Binding-site contacts:
Ligand atom C7 contacts residue TYR95 of chain 1.A at 4.0 Å (hydrophobic).
Ligand atom C10 contacts residue TYR95 of chain 1.A at 3.6 Å (hydrophobic).
Ligand atom N4 contacts residue VAL38 of chain 1.A at 3.5 Å.
Ligand atom O contacts residue VAL38 of chain 1.A at 3.7 Å.
Ligand atom C9 contacts residue ASN89 of chain 1.A at 3.9 Å.
Ligand atom C contacts residue PHE36 of chain 1.A at 3.5 Å (hydrophobic).
Ligand atom BR contacts residue TYR95 of chain 1.A at 3.8 Å.
Ligand atom N4 contacts residue PHE33 of chain 1.A at 2.9 Å (h-bond).
Ligand atom C5 contacts residue PHE33 of chain 1.A at 3.9 Å (hydrophobic).
Ligand atom N3 contacts residue VAL38 of chain 1.A at 3.8 Å.
Ligand atom C3 contacts residue PHE33 of chain 1.A at 3.7 Å (hydrophobic).
Ligand atom C2 contacts residue PHE36 of chain 1.A at 4.0 Å (hydrophobic).
Ligand atom C2 contacts residue ILE42 of chain 1.A at 4.0 Å (hydrophobic).
Ligand atom C5 contacts residue ILE42 of chain 1.A at 3.5 Å (hydrophobic).
Ligand atom C1 contacts residue ILE42 of chain 1.A at 3.7 Å (hydrophobic).
Ligand atom C11 contacts residue VAL38 of chain 1.A at 3.6 Å (hydrophobic).
Ligand atom C contacts residue VAL38 of chain 1.A at 3.9 Å (hydrophobic).
Ligand atom BR contacts residue PHE33 of chain 1.A at 3.9 Å.
Ligand atom C contacts residue PHE33 of chain 1.A at 3.2 Å (hydrophobic).
Ligand atom C8 contacts residue TYR95 of chain 1.A at 4.0 Å (hydrophobic).
Ligand atom N contacts residue TYR95 of chain 1.A at 3.7 Å.
Ligand atom N contacts residue ASN89 of chain 1.A at 3.1 Å (h-bond).
Ligand atom N1 contacts residue ASN89 of chain 1.A at 2.9 Å (h-bond).
Ligand atom C11 contacts residue PHE34 of chain 1.A at 3.8 Å (hydrophobic).
Ligand atom C1 contacts residue PHE33 of chain 1.A at 3.8 Å (hydrophobic).
Ligand atom C3 contacts residue ILE42 of chain 1.A at 4.0 Å (hydrophobic).
Ligand atom N2 contacts residue TYR95 of chain 1.A at 3.9 Å.
Ligand atom C5 contacts residue TYR95 of chain 1.A at 3.6 Å (hydrophobic).
Ligand atom C11 contacts residue PHE33 of chain 1.A at 3.5 Å (hydrophobic).
Ligand atom O contacts residue PHE33 of chain 1.A at 3.1 Å (h-bond).
Ligand atom N1 contacts residue TYR88 of chain 1.A at 3.7 Å.
Ligand atom C8 contacts residue VAL38 of chain 1.A at 3.8 Å (hydrophobic).
Ligand atom C10 contacts residue ASN89 of chain 1.A at 3.7 Å.
Ligand atom C2 contacts residue PHE33 of chain 1.A at 4.0 Å (hydrophobic).
Ligand atom C4 contacts residue PHE33 of chain 1.A at 3.7 Å (hydrophobic).
Ligand atom C9 contacts residue VAL38 of chain 1.A at 3.9 Å (hydrophobic).
Ligand atom C6 contacts residue ILE42 of chain 1.A at 3.4 Å (hydrophobic).
Ligand atom C4 contacts residue ILE42 of chain 1.A at 3.7 Å (hydrophobic).
Ligand atom N1 contacts residue TYR95 of chain 1.A at 3.5 Å.
Ligand atom C9 contacts residue TYR95 of chain 1.A at 4.0 Å (hydrophobic).

Sequence of chain 1.A:
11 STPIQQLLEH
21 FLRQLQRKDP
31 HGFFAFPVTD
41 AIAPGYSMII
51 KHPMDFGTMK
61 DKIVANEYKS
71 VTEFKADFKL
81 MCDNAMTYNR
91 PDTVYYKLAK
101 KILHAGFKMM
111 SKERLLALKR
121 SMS

A small-molecule ligand and the protein it binds are described below.
Small molecule (SMILES): COc1ccc(Br)cc1-c1nc(N)nc2[nH]cnc12